Sequence of chain 1.C:
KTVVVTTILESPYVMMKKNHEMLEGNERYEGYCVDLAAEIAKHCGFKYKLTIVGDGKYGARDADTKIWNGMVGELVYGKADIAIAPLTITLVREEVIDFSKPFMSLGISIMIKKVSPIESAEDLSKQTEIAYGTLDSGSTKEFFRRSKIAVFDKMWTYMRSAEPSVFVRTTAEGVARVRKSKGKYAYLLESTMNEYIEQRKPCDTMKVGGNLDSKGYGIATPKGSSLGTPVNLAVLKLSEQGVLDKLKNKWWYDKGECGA

The small molecule below binds the protein below.
Small molecule (SMILES): NS(=O)(=O)c1cc2c(cc1Cl)N[C@H]([C@H]1C[C@H]3C=C[C@@H]1C3)NS2(=O)=O

Sequence of chain 1.B:
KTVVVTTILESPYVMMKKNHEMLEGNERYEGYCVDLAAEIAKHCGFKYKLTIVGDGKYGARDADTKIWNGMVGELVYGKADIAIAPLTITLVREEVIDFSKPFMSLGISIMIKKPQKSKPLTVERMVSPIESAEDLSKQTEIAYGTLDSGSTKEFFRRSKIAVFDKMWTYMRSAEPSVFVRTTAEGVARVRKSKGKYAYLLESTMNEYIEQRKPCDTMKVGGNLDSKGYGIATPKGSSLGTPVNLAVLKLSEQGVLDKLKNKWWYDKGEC

Binding-site contacts:
Ligand atom N2 contacts residue SER750 of chain 1.C at 3.5 Å (h-bond).
Ligand atom C4 contacts residue LYS751 of chain 1.C at 3.7 Å.
Ligand atom C2 contacts residue PRO515 of chain 1.B at 3.6 Å (hydrophobic).
Ligand atom C8 contacts residue PRO515 of chain 1.B at 3.4 Å (hydrophobic).
Ligand atom C14 contacts residue SER775 of chain 1.B at 3.9 Å.
Ligand atom C6 contacts residue SER775 of chain 1.B at 3.6 Å.
Ligand atom S1 contacts residue PRO515 of chain 1.B at 3.7 Å.
Ligand atom O4 contacts residue MET517 of chain 1.B at 3.8 Å.
Ligand atom C7 contacts residue LEU772 of chain 1.B at 3.6 Å (hydrophobic).
Ligand atom C11 contacts residue SER518 of chain 1.B at 3.6 Å.
Ligand atom N1 contacts residue PRO515 of chain 1.B at 2.7 Å (h-bond).
Ligand atom O2 contacts residue MET517 of chain 1.B at 3.1 Å.
Ligand atom CL contacts residue ASP781 of chain 1.B at 3.4 Å.
Ligand atom O2 contacts residue SER518 of chain 1.B at 3.1 Å (h-bond).
Ligand atom C14 contacts residue SER750 of chain 1.C at 3.9 Å.
Ligand atom O3 contacts residue SER518 of chain 1.B at 3.2 Å (h-bond).
Ligand atom N2 contacts residue PRO515 of chain 1.B at 3.8 Å.
Ligand atom C5 contacts residue LEU772 of chain 1.B at 3.8 Å (hydrophobic).
Ligand atom N3 contacts residue SER750 of chain 1.C at 3.5 Å (h-bond).
Ligand atom C5 contacts residue ILE502 of chain 1.C at 3.9 Å (hydrophobic).
Ligand atom C9 contacts residue SER750 of chain 1.C at 3.8 Å.
Ligand atom O4 contacts residue LYS784 of chain 1.B at 3.7 Å.
Ligand atom C3 contacts residue GLY752 of chain 1.C at 3.8 Å.
Ligand atom C4 contacts residue ILE502 of chain 1.C at 3.7 Å (hydrophobic).
Ligand atom C11 contacts residue PHE516 of chain 1.B at 3.9 Å (hydrophobic).
Ligand atom C11 contacts residue SER750 of chain 1.C at 3.9 Å.
Ligand atom C12 contacts residue PHE516 of chain 1.B at 3.9 Å (hydrophobic).
Ligand atom C12 contacts residue SER750 of chain 1.C at 3.9 Å.
Ligand atom C3 contacts residue PRO515 of chain 1.C at 3.7 Å (hydrophobic).
Ligand atom C4 contacts residue GLY752 of chain 1.C at 3.3 Å.
Ligand atom C11 contacts residue MET517 of chain 1.B at 3.6 Å (hydrophobic).
Ligand atom C10 contacts residue SER750 of chain 1.C at 3.9 Å.
Ligand atom C1 contacts residue PRO515 of chain 1.B at 3.3 Å (hydrophobic).
Ligand atom C7 contacts residue ILE502 of chain 1.C at 3.8 Å (hydrophobic).
Ligand atom O3 contacts residue MET517 of chain 1.B at 3.3 Å.
Ligand atom C7 contacts residue LYS514 of chain 1.B at 3.6 Å.
Ligand atom N2 contacts residue SER775 of chain 1.B at 3.2 Å (h-bond).
Ligand atom C13 contacts residue SER750 of chain 1.C at 3.9 Å.
Ligand atom CL contacts residue LEU780 of chain 1.B at 3.6 Å.
Ligand atom O2 contacts residue PRO515 of chain 1.B at 3.4 Å.